Binding-site contacts:
Ligand atom N6 contacts residue PRO40 of chain 1.A at 2.8 Å (h-bond).
Ligand atom N6 contacts residue ILE104 of chain 1.A at 3.8 Å.
Ligand atom C12 contacts residue TRP39 of chain 1.A at 3.8 Å (hydrophobic).
Ligand atom C2 contacts residue GOL1 of chain 1.C at 3.5 Å.
Ligand atom C29 contacts residue ASN98 of chain 1.A at 3.6 Å.
Ligand atom O28 contacts residue ASN98 of chain 1.A at 3.0 Å (h-bond).
Ligand atom C13 contacts residue LYS49 of chain 1.A at 3.8 Å.
Ligand atom C13 contacts residue LEU50 of chain 1.A at 3.7 Å (hydrophobic).
Ligand atom C22 contacts residue TRP39 of chain 1.A at 3.9 Å (hydrophobic).
Ligand atom C15 contacts residue LEU50 of chain 1.A at 3.6 Å (hydrophobic).
Ligand atom O19 contacts residue LYS49 of chain 1.A at 2.6 Å (salt-bridge).
Ligand atom C11 contacts residue TRP39 of chain 1.A at 3.7 Å (hydrophobic).
Ligand atom C29 contacts residue TYR97 of chain 1.A at 3.7 Å (hydrophobic).
Ligand atom C11 contacts residue LEU50 of chain 1.A at 3.6 Å (hydrophobic).
Ligand atom C5 contacts residue ILE104 of chain 1.A at 3.7 Å (hydrophobic).
Ligand atom C16 contacts residue LEU50 of chain 1.A at 3.7 Å (hydrophobic).
Ligand atom C22 contacts residue GLN43 of chain 1.A at 3.7 Å.
Ligand atom C4 contacts residue ILE104 of chain 1.A at 3.9 Å (hydrophobic).
Ligand atom C26 contacts residue PRO40 of chain 1.A at 3.8 Å (hydrophobic).
Ligand atom O28 contacts residue ILE104 of chain 1.A at 4.0 Å.
Ligand atom N10 contacts residue GOL1 of chain 1.C at 3.7 Å.
Ligand atom C7 contacts residue PRO40 of chain 1.A at 3.8 Å (hydrophobic).
Ligand atom O17 contacts residue GOL1 of chain 1.C at 3.0 Å (h-bond).
Ligand atom C4 contacts residue VAL45 of chain 1.A at 3.9 Å (hydrophobic).
Ligand atom S18 contacts residue LYS49 of chain 1.A at 3.2 Å (salt-bridge).
Ligand atom C23 contacts residue GLN43 of chain 1.A at 3.5 Å.
Ligand atom O9 contacts residue PRO40 of chain 1.A at 3.3 Å (h-bond).
Ligand atom C5 contacts residue VAL45 of chain 1.A at 3.6 Å (hydrophobic).
Ligand atom C5 contacts residue PRO40 of chain 1.A at 3.7 Å (hydrophobic).
Ligand atom C12 contacts residue LEU50 of chain 1.A at 3.8 Å (hydrophobic).
Ligand atom N10 contacts residue LEU50 of chain 1.A at 3.6 Å.
Ligand atom C14 contacts residue LEU50 of chain 1.A at 3.6 Å (hydrophobic).
Ligand atom N6 contacts residue VAL45 of chain 1.A at 3.8 Å.
Ligand atom C27 contacts residue ASN98 of chain 1.A at 3.8 Å.
Ligand atom C26 contacts residue PHE41 of chain 1.A at 3.7 Å (hydrophobic).
Ligand atom C8 contacts residue LEU50 of chain 1.A at 3.9 Å (hydrophobic).
Ligand atom C16 contacts residue TRP39 of chain 1.A at 3.9 Å (hydrophobic).
Ligand atom O20 contacts residue LYS49 of chain 1.A at 2.9 Å (salt-bridge).
Ligand atom C26 contacts residue VAL45 of chain 1.A at 3.8 Å (hydrophobic).
Ligand atom C8 contacts residue PRO40 of chain 1.A at 3.9 Å (hydrophobic).

This small molecule binds to this protein.
Small molecule (SMILES): CCN(CC)S(=O)(=O)c1ccc(O)c(NC(=O)c2[nH]c(C)c(C(C)=O)c2C)c1

Sequence of chain 1.A:
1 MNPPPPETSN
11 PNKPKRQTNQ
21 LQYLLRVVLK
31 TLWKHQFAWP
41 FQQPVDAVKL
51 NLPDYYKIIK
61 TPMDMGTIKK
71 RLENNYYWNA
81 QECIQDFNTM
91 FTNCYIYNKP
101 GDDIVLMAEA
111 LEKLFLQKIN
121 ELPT